A protein and the small-molecule ligand that binds it are described below.
Small molecule (SMILES): Cn1cc(C2=C(c3cccc(NC[C@H](O)CO)c3)C(=O)NC2=O)c2cc(F)ccc21

Sequence of chain 1.B:
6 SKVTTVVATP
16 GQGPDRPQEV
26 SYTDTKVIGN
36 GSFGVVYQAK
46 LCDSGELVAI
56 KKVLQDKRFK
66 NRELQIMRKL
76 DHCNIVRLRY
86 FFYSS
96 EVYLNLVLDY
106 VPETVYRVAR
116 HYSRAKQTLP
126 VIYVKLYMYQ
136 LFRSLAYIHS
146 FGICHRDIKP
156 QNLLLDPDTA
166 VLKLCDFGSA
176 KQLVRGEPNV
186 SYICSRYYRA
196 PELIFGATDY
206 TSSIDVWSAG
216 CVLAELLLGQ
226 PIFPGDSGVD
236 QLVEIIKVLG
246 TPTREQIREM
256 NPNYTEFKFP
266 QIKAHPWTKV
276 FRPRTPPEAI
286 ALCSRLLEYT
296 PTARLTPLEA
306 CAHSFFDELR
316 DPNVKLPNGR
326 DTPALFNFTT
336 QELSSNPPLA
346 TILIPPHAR

Binding-site contacts:
Ligand atom N22 contacts residue VAL106 of chain 1.B at 3.8 Å.
Ligand atom C05 contacts residue ASP104 of chain 1.B at 3.4 Å.
Ligand atom O07 contacts residue TYR105 of chain 1.B at 3.2 Å.
Ligand atom N04 contacts residue LEU159 of chain 1.B at 3.7 Å.
Ligand atom N04 contacts residue ALA54 of chain 1.B at 3.6 Å.
Ligand atom O06 contacts residue LEU103 of chain 1.B at 3.4 Å.
Ligand atom C28 contacts residue VAL106 of chain 1.B at 3.6 Å (hydrophobic).
Ligand atom C23 contacts residue ILE33 of chain 1.B at 3.7 Å (hydrophobic).
Ligand atom C09 contacts residue CYS170 of chain 1.B at 3.6 Å (hydrophobic).
Ligand atom O45 contacts residue THR109 of chain 1.B at 3.6 Å.
Ligand atom C05 contacts residue LEU159 of chain 1.B at 3.4 Å (hydrophobic).
Ligand atom F39 contacts residue GLY34 of chain 1.B at 3.1 Å.
Ligand atom C48 contacts residue LEU159 of chain 1.B at 3.9 Å (hydrophobic).
Ligand atom O07 contacts residue LEU159 of chain 1.B at 3.7 Å.
Ligand atom C23 contacts residue VAL41 of chain 1.B at 3.7 Å (hydrophobic).
Ligand atom C21 contacts residue ILE33 of chain 1.B at 3.8 Å (hydrophobic).
Ligand atom O45 contacts residue GLN156 of chain 1.B at 2.9 Å (h-bond).
Ligand atom C40 contacts residue THR109 of chain 1.B at 3.8 Å.
Ligand atom O41 contacts residue PHE38 of chain 1.B at 3.5 Å.
Ligand atom C20 contacts residue ILE33 of chain 1.B at 3.6 Å (hydrophobic).
Ligand atom C48 contacts residue VAL106 of chain 1.B at 3.3 Å (hydrophobic).
Ligand atom C26 contacts residue ASN157 of chain 1.B at 3.6 Å.
Ligand atom C01 contacts residue LEU159 of chain 1.B at 3.6 Å (hydrophobic).
Ligand atom C03 contacts residue ASP104 of chain 1.B at 3.8 Å.
Ligand atom C12 contacts residue VAL41 of chain 1.B at 3.8 Å (hydrophobic).
Ligand atom N04 contacts residue ASP104 of chain 1.B at 2.8 Å (salt-bridge).
Ligand atom O07 contacts residue VAL106 of chain 1.B at 2.9 Å (h-bond).
Ligand atom F39 contacts residue VAL41 of chain 1.B at 3.5 Å.
Ligand atom N15 contacts residue ASN157 of chain 1.B at 3.8 Å.
Ligand atom O06 contacts residue VAL81 of chain 1.B at 3.3 Å.
Ligand atom F39 contacts residue PHE38 of chain 1.B at 3.3 Å.
Ligand atom C11 contacts residue ASP171 of chain 1.B at 3.8 Å.
Ligand atom C11 contacts residue PHE38 of chain 1.B at 3.7 Å (hydrophobic).
Ligand atom C26 contacts residue GLN156 of chain 1.B at 3.3 Å.
Ligand atom N15 contacts residue PHE38 of chain 1.B at 3.7 Å.
Ligand atom C40 contacts residue GLN156 of chain 1.B at 3.4 Å.
Ligand atom O07 contacts residue ASP104 of chain 1.B at 3.4 Å (salt-bridge).
Ligand atom C28 contacts residue PRO107 of chain 1.B at 3.4 Å (hydrophobic).
Ligand atom C31 contacts residue ILE33 of chain 1.B at 3.3 Å (hydrophobic).
Ligand atom C05 contacts residue ALA54 of chain 1.B at 3.7 Å (hydrophobic).